Binding-site contacts:
Ligand atom N2 contacts residue SER326 of chain 1.A at 4.3 Å.
Ligand atom O6 contacts residue ASN53 of chain 1.A at 4.5 Å.
Ligand atom C4 contacts residue ASN53 of chain 1.A at 4.2 Å.
Ligand atom N2 contacts residue ASN53 of chain 1.A at 3.5 Å (h-bond).
Ligand atom O7 contacts residue SER326 of chain 1.A at 3.9 Å.
Ligand atom C1 contacts residue ASN53 of chain 1.A at 1.4 Å.
Ligand atom C5 contacts residue ASN53 of chain 1.A at 3.6 Å.
Ligand atom O7 contacts residue ASN53 of chain 1.A at 3.6 Å (h-bond).
Ligand atom C8 contacts residue SER326 of chain 1.A at 3.7 Å.
Ligand atom O6 contacts residue THR55 of chain 1.A at 3.5 Å.
Ligand atom C6 contacts residue GLY54 of chain 1.A at 4.5 Å.
Ligand atom O5 contacts residue THR55 of chain 1.A at 4.0 Å.
Ligand atom O7 contacts residue TRP51 of chain 1.A at 4.1 Å.
Ligand atom C3 contacts residue ASN53 of chain 1.A at 3.4 Å.
Ligand atom C2 contacts residue ASN53 of chain 1.A at 2.4 Å.
Ligand atom O3 contacts residue ASN53 of chain 1.A at 3.4 Å (h-bond).
Ligand atom O5 contacts residue ASN53 of chain 1.A at 2.3 Å (h-bond).
Ligand atom C6 contacts residue THR55 of chain 1.A at 4.2 Å.
Ligand atom O6 contacts residue GLY54 of chain 1.A at 3.1 Å (h-bond).
Ligand atom C7 contacts residue ASN53 of chain 1.A at 4.0 Å.
Ligand atom O7 contacts residue TRP327 of chain 1.A at 4.0 Å.
Ligand atom C7 contacts residue SER326 of chain 1.A at 3.8 Å.

A protein and the small-molecule ligand that binds it are described below.
Small molecule (SMILES): CC(=O)N[C@H]1[C@H](O[C@H]2[C@H](O)[C@@H](NC(C)=O)CO[C@@H]2CO)O[C@H](CO)[C@@H](O)[C@@H]1O

Sequence of chain 1.A:
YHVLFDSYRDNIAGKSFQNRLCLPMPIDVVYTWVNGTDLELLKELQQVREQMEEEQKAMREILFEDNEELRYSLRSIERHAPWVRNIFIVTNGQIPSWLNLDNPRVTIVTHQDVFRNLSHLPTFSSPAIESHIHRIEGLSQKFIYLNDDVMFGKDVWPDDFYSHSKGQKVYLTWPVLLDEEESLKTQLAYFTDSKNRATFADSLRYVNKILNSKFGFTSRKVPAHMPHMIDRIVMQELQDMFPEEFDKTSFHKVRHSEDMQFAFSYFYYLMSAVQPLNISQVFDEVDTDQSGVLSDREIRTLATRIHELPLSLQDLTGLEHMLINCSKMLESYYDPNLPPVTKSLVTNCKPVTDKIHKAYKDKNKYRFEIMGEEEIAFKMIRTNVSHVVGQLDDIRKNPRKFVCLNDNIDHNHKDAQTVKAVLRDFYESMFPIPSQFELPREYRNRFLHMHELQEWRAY